Sequence of chain 3.A:
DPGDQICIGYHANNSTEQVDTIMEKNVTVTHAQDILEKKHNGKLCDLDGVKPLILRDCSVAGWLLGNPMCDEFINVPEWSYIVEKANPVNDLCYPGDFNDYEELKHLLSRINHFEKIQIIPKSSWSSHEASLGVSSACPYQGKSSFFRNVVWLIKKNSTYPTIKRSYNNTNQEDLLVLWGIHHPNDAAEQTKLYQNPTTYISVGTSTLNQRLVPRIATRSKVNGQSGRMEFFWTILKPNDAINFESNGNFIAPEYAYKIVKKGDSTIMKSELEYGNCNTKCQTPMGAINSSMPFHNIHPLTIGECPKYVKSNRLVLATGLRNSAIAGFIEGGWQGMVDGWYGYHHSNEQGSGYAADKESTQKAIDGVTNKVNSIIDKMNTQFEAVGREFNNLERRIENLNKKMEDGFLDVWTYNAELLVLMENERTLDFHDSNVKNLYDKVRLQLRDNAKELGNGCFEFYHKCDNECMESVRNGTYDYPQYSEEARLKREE

Binding-site contacts:
Ligand atom O6 contacts residue SO41 of chain 3.K at 3.5 Å (h-bond).
Ligand atom C6 contacts residue SER496 of chain 3.A at 4.2 Å.
Ligand atom C6 contacts residue GLU495 of chain 3.A at 4.2 Å.
Ligand atom C5 contacts residue SO41 of chain 3.K at 4.5 Å.
Ligand atom C8 contacts residue THR501 of chain 3.A at 4.0 Å.
Ligand atom C5 contacts residue ASN499 of chain 3.A at 3.6 Å.
Ligand atom O5 contacts residue THR501 of chain 3.A at 3.7 Å.
Ligand atom O4 contacts residue SO41 of chain 3.K at 2.5 Å (h-bond).
Ligand atom C7 contacts residue THR501 of chain 3.A at 4.2 Å.
Ligand atom C5 contacts residue THR501 of chain 3.A at 4.1 Å.
Ligand atom O7 contacts residue ASN499 of chain 3.A at 3.4 Å (h-bond).
Ligand atom O6 contacts residue GLU495 of chain 3.A at 3.7 Å.
Ligand atom C1 contacts residue GLU495 of chain 3.A at 4.5 Å.
Ligand atom C3 contacts residue ASN499 of chain 3.A at 3.7 Å.
Ligand atom C4 contacts residue SO41 of chain 3.K at 3.5 Å.
Ligand atom O5 contacts residue SER496 of chain 3.A at 3.9 Å.
Ligand atom C2 contacts residue ASN499 of chain 3.A at 2.4 Å.
Ligand atom O5 contacts residue GLU495 of chain 3.A at 4.0 Å.
Ligand atom C2 contacts residue THR501 of chain 3.A at 4.4 Å.
Ligand atom C6 contacts residue SO41 of chain 3.K at 3.9 Å.
Ligand atom N2 contacts residue THR501 of chain 3.A at 3.7 Å.
Ligand atom O5 contacts residue ASN499 of chain 3.A at 2.3 Å (h-bond).
Ligand atom C5 contacts residue SER496 of chain 3.A at 4.5 Å.
Ligand atom O6 contacts residue GLU492 of chain 3.A at 3.9 Å.
Ligand atom N2 contacts residue ASN499 of chain 3.A at 3.3 Å (h-bond).
Ligand atom C1 contacts residue THR501 of chain 3.A at 3.5 Å.
Ligand atom C6 contacts residue GLU492 of chain 3.A at 3.5 Å.
Ligand atom C7 contacts residue ASN499 of chain 3.A at 3.7 Å.
Ligand atom O3 contacts residue SO41 of chain 3.K at 3.5 Å (h-bond).
Ligand atom C4 contacts residue ASN499 of chain 3.A at 4.0 Å.
Ligand atom C1 contacts residue ASN499 of chain 3.A at 1.4 Å.
Ligand atom C3 contacts residue SO41 of chain 3.K at 4.1 Å.

This small molecule binds to this protein.
Small molecule (SMILES): CC(=O)N[C@@H]1[C@@H](O)[C@H](O)[C@@H](CO)O[C@H]1O